Binding-site contacts:
Ligand atom C8 contacts residue SER135 of chain 1.C at 4.0 Å.
Ligand atom C7 contacts residue ASN88 of chain 1.C at 3.1 Å.
Ligand atom C8 contacts residue SER137 of chain 1.C at 3.9 Å.
Ligand atom C1 contacts residue ASN88 of chain 1.C at 1.4 Å.
Ligand atom C2 contacts residue ARG221 of chain 1.C at 3.5 Å.
Ligand atom C2 contacts residue ASN88 of chain 1.C at 2.4 Å.
Ligand atom O5 contacts residue ASN88 of chain 1.C at 2.2 Å (h-bond).
Ligand atom C3 contacts residue ASN88 of chain 1.C at 3.7 Å.
Ligand atom C7 contacts residue ARG221 of chain 1.C at 3.6 Å.
Ligand atom O7 contacts residue ARG221 of chain 1.C at 3.5 Å (salt-bridge).
Ligand atom C5 contacts residue ASN88 of chain 1.C at 3.6 Å.
Ligand atom O4 contacts residue ASP222 of chain 1.C at 4.0 Å.
Ligand atom C4 contacts residue ARG221 of chain 1.C at 4.2 Å.
Ligand atom O6 contacts residue GLU87 of chain 1.C at 3.5 Å (salt-bridge).
Ligand atom C8 contacts residue ARG221 of chain 1.C at 4.5 Å.
Ligand atom N2 contacts residue ARG221 of chain 1.C at 3.6 Å (salt-bridge).
Ligand atom O3 contacts residue ARG221 of chain 1.C at 2.9 Å (salt-bridge).
Ligand atom C8 contacts residue ASN88 of chain 1.C at 4.4 Å.
Ligand atom C7 contacts residue ASN65 of chain 1.C at 3.8 Å.
Ligand atom N2 contacts residue GLU67 of chain 1.C at 4.5 Å.
Ligand atom C3 contacts residue ARG221 of chain 1.C at 3.8 Å.
Ligand atom O7 contacts residue ASN65 of chain 1.C at 3.4 Å (h-bond).
Ligand atom O7 contacts residue GLY89 of chain 1.C at 3.8 Å.
Ligand atom C6 contacts residue ARG221 of chain 1.C at 4.2 Å.
Ligand atom C8 contacts residue ASN65 of chain 1.C at 3.0 Å.
Ligand atom O5 contacts residue ARG221 of chain 1.C at 4.2 Å.
Ligand atom O7 contacts residue ASN88 of chain 1.C at 2.9 Å (h-bond).
Ligand atom C8 contacts residue GLU67 of chain 1.C at 4.1 Å.
Ligand atom C6 contacts residue GLU87 of chain 1.C at 4.2 Å.
Ligand atom O7 contacts residue CYS91 of chain 1.C at 4.3 Å.
Ligand atom C8 contacts residue CYS91 of chain 1.C at 4.4 Å (hydrophobic).
Ligand atom C4 contacts residue ASN88 of chain 1.C at 4.1 Å.
Ligand atom N2 contacts residue ASN88 of chain 1.C at 2.9 Å (h-bond).
Ligand atom O5 contacts residue GLU87 of chain 1.C at 4.4 Å.

A small-molecule ligand and the protein it binds are described below.
Small molecule (SMILES): CC(=O)N[C@H]1[C@H](O[C@H]2[C@H](O)[C@@H](NC(C)=O)CO[C@@H]2CO)O[C@H](CO)[C@@H](O[C@@H]2O[C@H](CO)[C@@H](O)[C@H](O)[C@@H]2O)[C@@H]1O

Sequence of chain 1.C:
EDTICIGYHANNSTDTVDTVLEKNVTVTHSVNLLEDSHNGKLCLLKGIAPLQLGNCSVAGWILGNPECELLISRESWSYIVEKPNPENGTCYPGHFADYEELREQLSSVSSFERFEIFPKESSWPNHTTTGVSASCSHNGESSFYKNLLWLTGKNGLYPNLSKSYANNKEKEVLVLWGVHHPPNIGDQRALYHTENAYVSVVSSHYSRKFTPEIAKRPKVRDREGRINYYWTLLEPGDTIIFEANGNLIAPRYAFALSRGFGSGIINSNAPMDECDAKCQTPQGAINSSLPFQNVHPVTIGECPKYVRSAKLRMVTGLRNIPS